A small-molecule ligand and the protein it binds are described below.
Small molecule (SMILES): CC(=O)N[C@H]1[C@H](O[C@H]2[C@H](O)[C@@H](NC(C)=O)CO[C@@H]2CO)O[C@H](CO)[C@@H](O)[C@@H]1O

Binding-site contacts:
Ligand atom C7 contacts residue LEU158 of chain 1.I at 3.9 Å (hydrophobic).
Ligand atom O7 contacts residue LEU158 of chain 1.I at 3.5 Å.
Ligand atom C3 contacts residue TYR156 of chain 1.I at 4.0 Å (hydrophobic).
Ligand atom C2 contacts residue TYR156 of chain 1.I at 4.1 Å (hydrophobic).
Ligand atom C8 contacts residue LEU158 of chain 1.I at 3.7 Å (hydrophobic).
Ligand atom O7 contacts residue ASN139 of chain 1.I at 4.2 Å.
Ligand atom C4 contacts residue ASN139 of chain 1.I at 4.2 Å.
Ligand atom C1 contacts residue ASN139 of chain 1.I at 1.4 Å.
Ligand atom C2 contacts residue ASN139 of chain 1.I at 2.5 Å.
Ligand atom O7 contacts residue TYR156 of chain 1.I at 3.2 Å.
Ligand atom C8 contacts residue ASP311 of chain 1.I at 3.3 Å.
Ligand atom C7 contacts residue ASP311 of chain 1.I at 3.2 Å.
Ligand atom C7 contacts residue ASN139 of chain 1.I at 3.6 Å.
Ligand atom O5 contacts residue ASN139 of chain 1.I at 2.2 Å (h-bond).
Ligand atom C7 contacts residue TYR156 of chain 1.I at 3.9 Å (hydrophobic).
Ligand atom O7 contacts residue ASP311 of chain 1.I at 2.9 Å (salt-bridge).
Ligand atom C8 contacts residue TYR156 of chain 1.I at 3.6 Å (hydrophobic).
Ligand atom C3 contacts residue ASN139 of chain 1.I at 3.8 Å.
Ligand atom N2 contacts residue ASN139 of chain 1.I at 3.0 Å (h-bond).
Ligand atom C8 contacts residue THR309 of chain 1.I at 4.4 Å.
Ligand atom N2 contacts residue TYR156 of chain 1.I at 3.3 Å.
Ligand atom C8 contacts residue ASN139 of chain 1.I at 4.0 Å.
Ligand atom C5 contacts residue ASN139 of chain 1.I at 3.5 Å.
Ligand atom C8 contacts residue SER157 of chain 1.I at 3.8 Å.
Ligand atom C1 contacts residue TYR156 of chain 1.I at 4.5 Å (hydrophobic).
Ligand atom O4 contacts residue TYR156 of chain 1.I at 4.1 Å.
Ligand atom O3 contacts residue ASP311 of chain 1.I at 4.2 Å.
Ligand atom N2 contacts residue ASP311 of chain 1.I at 4.1 Å.
Ligand atom C6 contacts residue ASN139 of chain 1.I at 4.5 Å.

Sequence of chain 1.I:
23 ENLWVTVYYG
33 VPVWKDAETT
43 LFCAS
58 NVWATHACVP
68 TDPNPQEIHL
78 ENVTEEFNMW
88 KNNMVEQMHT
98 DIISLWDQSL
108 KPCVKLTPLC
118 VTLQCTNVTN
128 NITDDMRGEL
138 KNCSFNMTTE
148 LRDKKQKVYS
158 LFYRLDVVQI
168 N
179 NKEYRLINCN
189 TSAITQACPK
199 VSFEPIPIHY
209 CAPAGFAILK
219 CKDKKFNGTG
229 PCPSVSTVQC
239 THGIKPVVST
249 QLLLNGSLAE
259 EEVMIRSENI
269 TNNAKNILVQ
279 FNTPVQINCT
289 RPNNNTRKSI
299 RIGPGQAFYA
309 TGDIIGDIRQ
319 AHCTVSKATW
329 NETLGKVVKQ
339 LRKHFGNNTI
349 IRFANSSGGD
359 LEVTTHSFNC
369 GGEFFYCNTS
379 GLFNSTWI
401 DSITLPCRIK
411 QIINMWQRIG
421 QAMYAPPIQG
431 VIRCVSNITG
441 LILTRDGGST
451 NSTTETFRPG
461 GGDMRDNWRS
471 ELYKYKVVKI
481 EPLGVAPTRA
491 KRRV